Sequence of chain 5.K:
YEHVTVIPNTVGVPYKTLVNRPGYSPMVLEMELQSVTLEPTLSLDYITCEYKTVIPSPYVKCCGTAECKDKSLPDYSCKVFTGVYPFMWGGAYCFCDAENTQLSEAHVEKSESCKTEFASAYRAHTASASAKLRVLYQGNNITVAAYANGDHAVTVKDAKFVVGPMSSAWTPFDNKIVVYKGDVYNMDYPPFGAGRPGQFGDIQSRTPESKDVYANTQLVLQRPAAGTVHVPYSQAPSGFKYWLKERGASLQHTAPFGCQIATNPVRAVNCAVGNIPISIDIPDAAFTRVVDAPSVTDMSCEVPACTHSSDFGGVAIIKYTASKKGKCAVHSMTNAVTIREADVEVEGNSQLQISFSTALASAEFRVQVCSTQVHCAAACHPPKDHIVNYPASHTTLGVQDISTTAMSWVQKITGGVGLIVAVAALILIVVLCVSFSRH

Sequence of chain 5.L:
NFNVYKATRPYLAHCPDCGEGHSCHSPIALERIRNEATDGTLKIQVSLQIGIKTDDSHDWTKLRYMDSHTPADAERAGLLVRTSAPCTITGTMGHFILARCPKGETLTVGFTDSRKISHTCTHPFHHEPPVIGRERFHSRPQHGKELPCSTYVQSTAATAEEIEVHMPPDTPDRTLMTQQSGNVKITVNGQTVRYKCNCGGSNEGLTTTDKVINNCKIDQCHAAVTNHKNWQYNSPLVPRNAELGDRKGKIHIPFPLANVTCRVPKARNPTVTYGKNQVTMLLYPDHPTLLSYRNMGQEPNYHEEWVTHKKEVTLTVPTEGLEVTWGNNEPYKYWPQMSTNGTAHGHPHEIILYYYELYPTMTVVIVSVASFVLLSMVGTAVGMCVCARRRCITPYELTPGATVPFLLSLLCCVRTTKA

Binding-site contacts:
Ligand atom C3 contacts residue ASN259 of chain 5.L at 3.8 Å.
Ligand atom C7 contacts residue ASN259 of chain 5.L at 3.1 Å.
Ligand atom O6 contacts residue ASN259 of chain 5.L at 4.2 Å.
Ligand atom O7 contacts residue LYS181 of chain 5.K at 4.3 Å.
Ligand atom C5 contacts residue ASN259 of chain 5.L at 3.7 Å.
Ligand atom C1 contacts residue ASN259 of chain 5.L at 1.4 Å.
Ligand atom C4 contacts residue ASN259 of chain 5.L at 4.2 Å.
Ligand atom C8 contacts residue ASN259 of chain 5.L at 4.4 Å.
Ligand atom O7 contacts residue THR116 of chain 5.K at 3.9 Å.
Ligand atom C2 contacts residue ASN259 of chain 5.L at 2.4 Å.
Ligand atom O7 contacts residue ASN259 of chain 5.L at 2.9 Å (h-bond).
Ligand atom N2 contacts residue ASN259 of chain 5.L at 2.9 Å (h-bond).
Ligand atom C8 contacts residue LYS181 of chain 5.K at 4.3 Å.
Ligand atom O5 contacts residue ASN259 of chain 5.L at 2.3 Å (h-bond).

A protein and the small-molecule ligand that binds it are described below.
Small molecule (SMILES): CC(=O)N[C@@H]1[C@@H](O)[C@H](O)[C@@H](CO)O[C@H]1O